Sequence of chain 2.B:
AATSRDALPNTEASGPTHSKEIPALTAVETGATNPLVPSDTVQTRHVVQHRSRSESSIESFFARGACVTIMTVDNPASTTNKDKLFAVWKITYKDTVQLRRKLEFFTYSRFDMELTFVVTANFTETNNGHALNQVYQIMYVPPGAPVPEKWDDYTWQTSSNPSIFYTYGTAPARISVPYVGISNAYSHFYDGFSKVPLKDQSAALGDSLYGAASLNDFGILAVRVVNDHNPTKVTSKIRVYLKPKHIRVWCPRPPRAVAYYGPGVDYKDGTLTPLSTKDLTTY

Sequence of chain 2.D:
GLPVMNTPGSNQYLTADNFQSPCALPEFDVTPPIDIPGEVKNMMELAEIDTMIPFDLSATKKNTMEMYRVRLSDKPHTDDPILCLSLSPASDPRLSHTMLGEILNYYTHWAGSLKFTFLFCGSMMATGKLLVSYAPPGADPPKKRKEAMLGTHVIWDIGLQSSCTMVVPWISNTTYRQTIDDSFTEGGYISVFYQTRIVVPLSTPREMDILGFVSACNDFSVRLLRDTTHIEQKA

Binding-site contacts:
Ligand atom N6 contacts residue VAL196 of chain 2.B at 3.8 Å.
Ligand atom C3 contacts residue TYR159 of chain 2.B at 3.7 Å (hydrophobic).
Ligand atom C23 contacts residue TYR112 of chain 2.B at 3.3 Å (hydrophobic).
Ligand atom C21 contacts residue TYR112 of chain 2.B at 3.4 Å (hydrophobic).
Ligand atom C7 contacts residue TYR159 of chain 2.B at 3.7 Å (hydrophobic).
Ligand atom C5 contacts residue ILE194 of chain 2.B at 3.8 Å (hydrophobic).
Ligand atom C12 contacts residue VAL199 of chain 2.B at 3.7 Å (hydrophobic).
Ligand atom C5 contacts residue TYR159 of chain 2.B at 3.7 Å (hydrophobic).
Ligand atom C13 contacts residue MET132 of chain 2.B at 3.8 Å (hydrophobic).
Ligand atom C18 contacts residue PHE237 of chain 2.B at 3.8 Å (hydrophobic).
Ligand atom C26 contacts residue THR111 of chain 2.B at 3.6 Å.
Ligand atom C27 contacts residue ASP236 of chain 2.B at 3.6 Å.
Ligand atom O25 contacts residue THR111 of chain 2.B at 3.4 Å (h-bond).
Ligand atom C3 contacts residue ALA24 of chain 2.D at 3.5 Å (hydrophobic).
Ligand atom C11 contacts residue LEU134 of chain 2.B at 3.8 Å (hydrophobic).
Ligand atom C15 contacts residue MET132 of chain 2.B at 3.6 Å (hydrophobic).
Ligand atom C4 contacts residue ALA24 of chain 2.D at 3.5 Å (hydrophobic).
Ligand atom C1 contacts residue ILE183 of chain 2.B at 3.5 Å (hydrophobic).
Ligand atom O24 contacts residue TYR112 of chain 2.B at 3.8 Å.
Ligand atom C20 contacts residue PHE237 of chain 2.B at 3.4 Å (hydrophobic).
Ligand atom N3 contacts residue LEU240 of chain 2.B at 3.4 Å.
Ligand atom O16 contacts residue MET132 of chain 2.B at 3.6 Å.
Ligand atom C14 contacts residue VAL199 of chain 2.B at 3.8 Å (hydrophobic).
Ligand atom C14 contacts residue MET132 of chain 2.B at 3.5 Å (hydrophobic).
Ligand atom C7 contacts residue VAL196 of chain 2.B at 3.5 Å (hydrophobic).
Ligand atom C21 contacts residue PHE237 of chain 2.B at 3.7 Å (hydrophobic).
Ligand atom C4 contacts residue ILE194 of chain 2.B at 3.8 Å (hydrophobic).
Ligand atom C23 contacts residue PHE237 of chain 2.B at 3.8 Å (hydrophobic).
Ligand atom N4 contacts residue LEU240 of chain 2.B at 3.3 Å.
Ligand atom C10 contacts residue MET132 of chain 2.B at 3.7 Å (hydrophobic).
Ligand atom C13 contacts residue PHE237 of chain 2.B at 3.7 Å (hydrophobic).
Ligand atom C8 contacts residue VAL196 of chain 2.B at 3.7 Å (hydrophobic).
Ligand atom C26 contacts residue LYS113 of chain 2.B at 3.7 Å.
Ligand atom C19 contacts residue PHE237 of chain 2.B at 3.5 Å (hydrophobic).
Ligand atom C1 contacts residue ILE157 of chain 2.B at 3.4 Å (hydrophobic).
Ligand atom O25 contacts residue TYR112 of chain 2.B at 3.4 Å.
Ligand atom C4 contacts residue TYR159 of chain 2.B at 3.7 Å (hydrophobic).
Ligand atom C3 contacts residue PRO181 of chain 2.B at 3.7 Å (hydrophobic).
Ligand atom C8 contacts residue TYR159 of chain 2.B at 3.5 Å (hydrophobic).
Ligand atom C20 contacts residue TYR112 of chain 2.B at 3.4 Å (hydrophobic).

The small molecule below binds the protein below.
Small molecule (SMILES): CCOC(=O)c1ccc(OCCCCC2CCN(c3ccc(C)nn3)CC2)cc1